Binding-site contacts:
Ligand atom C1 contacts residue GLU188 of chain 1.D at 4.0 Å.
Ligand atom O4 contacts residue GLY211 of chain 1.D at 2.9 Å (h-bond).
Ligand atom C1 contacts residue LYS186 of chain 1.D at 3.8 Å.
Ligand atom C2 contacts residue GLU188 of chain 1.D at 3.6 Å.
Ligand atom O2 contacts residue ALA209 of chain 1.D at 3.8 Å.
Ligand atom O3 contacts residue MET207 of chain 1.D at 4.4 Å.
Ligand atom O3 contacts residue MG1 of chain 1.X at 4.4 Å.
Ligand atom O3 contacts residue THR244 of chain 1.D at 3.2 Å (h-bond).
Ligand atom O1 contacts residue ALA209 of chain 1.D at 4.2 Å.
Ligand atom O1 contacts residue MG1 of chain 1.X at 2.5 Å.
Ligand atom O4 contacts residue THR244 of chain 1.D at 2.6 Å (h-bond).
Ligand atom C1 contacts residue MG1 of chain 1.X at 3.2 Å.
Ligand atom O3 contacts residue ARG87 of chain 1.D at 4.0 Å.
Ligand atom C1 contacts residue THR244 of chain 1.D at 3.8 Å.
Ligand atom O3 contacts residue LYS186 of chain 1.D at 4.2 Å.
Ligand atom O4 contacts residue ALA209 of chain 1.D at 3.4 Å.
Ligand atom O1 contacts residue ARG87 of chain 1.D at 4.3 Å.
Ligand atom O1 contacts residue GLU188 of chain 1.D at 3.4 Å (salt-bridge).
Ligand atom C2 contacts residue THR244 of chain 1.D at 3.5 Å.
Ligand atom C2 contacts residue ASP212 of chain 1.D at 3.9 Å.
Ligand atom O4 contacts residue ASP212 of chain 1.D at 3.8 Å.
Ligand atom O2 contacts residue GLU188 of chain 1.D at 2.6 Å (salt-bridge).
Ligand atom O1 contacts residue LYS186 of chain 1.D at 2.7 Å (salt-bridge).
Ligand atom C1 contacts residue ALA209 of chain 1.D at 3.9 Å (hydrophobic).
Ligand atom C2 contacts residue ALA209 of chain 1.D at 3.6 Å (hydrophobic).
Ligand atom O4 contacts residue MG1 of chain 1.X at 4.1 Å.
Ligand atom O1 contacts residue ASP212 of chain 1.D at 4.4 Å.
Ligand atom C2 contacts residue MG1 of chain 1.X at 3.0 Å.
Ligand atom C2 contacts residue GLY211 of chain 1.D at 3.9 Å.
Ligand atom O4 contacts residue ARG210 of chain 1.D at 3.6 Å.
Ligand atom O2 contacts residue GLY211 of chain 1.D at 4.2 Å.
Ligand atom O2 contacts residue MG1 of chain 1.X at 2.0 Å.
Ligand atom O2 contacts residue ASP212 of chain 1.D at 2.7 Å (salt-bridge).
Ligand atom O3 contacts residue ALA209 of chain 1.D at 4.5 Å.
Ligand atom O3 contacts residue MET276 of chain 1.D at 4.0 Å.

This small molecule binds to this protein.
Small molecule (SMILES): O=C([O-])C(=O)[O-]

Sequence of chain 1.D:
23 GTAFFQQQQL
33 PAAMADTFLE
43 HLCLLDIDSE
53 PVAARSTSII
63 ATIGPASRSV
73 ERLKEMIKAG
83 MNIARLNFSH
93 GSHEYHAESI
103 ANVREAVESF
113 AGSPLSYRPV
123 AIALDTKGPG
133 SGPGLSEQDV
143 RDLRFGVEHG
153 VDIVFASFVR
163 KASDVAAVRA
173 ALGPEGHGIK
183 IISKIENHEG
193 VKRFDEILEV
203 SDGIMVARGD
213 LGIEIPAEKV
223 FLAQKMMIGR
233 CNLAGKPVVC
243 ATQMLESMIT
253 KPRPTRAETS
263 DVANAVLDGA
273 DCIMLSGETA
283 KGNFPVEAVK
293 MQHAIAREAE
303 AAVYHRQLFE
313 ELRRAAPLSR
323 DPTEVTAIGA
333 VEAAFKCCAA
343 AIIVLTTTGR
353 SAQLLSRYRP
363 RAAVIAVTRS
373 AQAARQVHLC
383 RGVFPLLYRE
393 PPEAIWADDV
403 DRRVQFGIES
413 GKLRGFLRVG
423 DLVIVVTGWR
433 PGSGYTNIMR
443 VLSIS